Binding-site contacts:
Ligand atom C3 contacts residue NAG1 of chain 2.N at 3.3 Å.
Ligand atom C4 contacts residue NAG1 of chain 2.N at 2.9 Å.
Ligand atom N2 contacts residue ASN75 of chain 2.A at 3.0 Å (h-bond).
Ligand atom C3 contacts residue ASN75 of chain 2.A at 3.5 Å.
Ligand atom O7 contacts residue ASN75 of chain 2.A at 3.2 Å (h-bond).
Ligand atom C6 contacts residue ASN75 of chain 2.A at 3.8 Å.
Ligand atom O4 contacts residue NAG1 of chain 2.N at 1.6 Å.
Ligand atom O6 contacts residue NAG1 of chain 2.N at 4.1 Å.
Ligand atom C2 contacts residue ASN75 of chain 2.A at 2.6 Å.
Ligand atom C8 contacts residue PHE98 of chain 2.A at 3.6 Å (hydrophobic).
Ligand atom C7 contacts residue ASN75 of chain 2.A at 2.8 Å.
Ligand atom O5 contacts residue THR48 of chain 2.B at 4.0 Å.
Ligand atom C6 contacts residue THR48 of chain 2.B at 4.4 Å.
Ligand atom C8 contacts residue MET126 of chain 2.A at 3.7 Å (hydrophobic).
Ligand atom O5 contacts residue ASN75 of chain 2.A at 2.1 Å (h-bond).
Ligand atom O6 contacts residue THR48 of chain 2.B at 4.0 Å.
Ligand atom C7 contacts residue MET126 of chain 2.A at 3.8 Å (hydrophobic).
Ligand atom C5 contacts residue NAG1 of chain 2.N at 3.7 Å.
Ligand atom C1 contacts residue ASN75 of chain 2.A at 1.3 Å.
Ligand atom O3 contacts residue NAG1 of chain 2.N at 2.4 Å (h-bond).
Ligand atom O7 contacts residue MET126 of chain 2.A at 3.1 Å.
Ligand atom O6 contacts residue GLU46 of chain 2.B at 3.8 Å.
Ligand atom O6 contacts residue ASN75 of chain 2.A at 3.8 Å.
Ligand atom C6 contacts residue NAG1 of chain 2.N at 3.4 Å.
Ligand atom C5 contacts residue ASN75 of chain 2.A at 3.2 Å.
Ligand atom C2 contacts residue NAG1 of chain 2.N at 4.1 Å.
Ligand atom C4 contacts residue ASN75 of chain 2.A at 4.0 Å.
Ligand atom C6 contacts residue CYS45 of chain 2.B at 4.4 Å (hydrophobic).
Ligand atom C8 contacts residue ASN75 of chain 2.A at 3.0 Å.
Ligand atom O6 contacts residue CYS45 of chain 2.B at 3.4 Å (h-bond).

Sequence of chain 2.A:
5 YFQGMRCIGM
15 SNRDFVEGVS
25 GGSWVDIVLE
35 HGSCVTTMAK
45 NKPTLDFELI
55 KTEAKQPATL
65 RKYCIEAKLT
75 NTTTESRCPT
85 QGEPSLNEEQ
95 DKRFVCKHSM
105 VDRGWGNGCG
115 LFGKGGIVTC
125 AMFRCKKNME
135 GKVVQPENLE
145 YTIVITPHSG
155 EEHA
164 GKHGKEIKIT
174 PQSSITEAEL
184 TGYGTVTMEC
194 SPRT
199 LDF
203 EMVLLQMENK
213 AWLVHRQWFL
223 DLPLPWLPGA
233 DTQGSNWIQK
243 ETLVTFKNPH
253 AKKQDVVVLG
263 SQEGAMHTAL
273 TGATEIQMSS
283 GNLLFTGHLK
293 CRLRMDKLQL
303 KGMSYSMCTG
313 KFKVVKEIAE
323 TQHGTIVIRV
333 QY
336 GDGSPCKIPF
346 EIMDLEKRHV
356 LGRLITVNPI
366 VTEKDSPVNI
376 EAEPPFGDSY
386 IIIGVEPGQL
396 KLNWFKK

Sequence of chain 2.B:
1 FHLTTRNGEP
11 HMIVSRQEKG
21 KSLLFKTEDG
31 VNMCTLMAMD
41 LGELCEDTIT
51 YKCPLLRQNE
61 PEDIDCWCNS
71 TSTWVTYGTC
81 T

A small-molecule ligand and the protein it binds are described below.
Small molecule (SMILES): CC(=O)N[C@@H]1[C@@H](O)[C@H](O)[C@@H](CO)O[C@H]1O